Sequence of chain 1.E:
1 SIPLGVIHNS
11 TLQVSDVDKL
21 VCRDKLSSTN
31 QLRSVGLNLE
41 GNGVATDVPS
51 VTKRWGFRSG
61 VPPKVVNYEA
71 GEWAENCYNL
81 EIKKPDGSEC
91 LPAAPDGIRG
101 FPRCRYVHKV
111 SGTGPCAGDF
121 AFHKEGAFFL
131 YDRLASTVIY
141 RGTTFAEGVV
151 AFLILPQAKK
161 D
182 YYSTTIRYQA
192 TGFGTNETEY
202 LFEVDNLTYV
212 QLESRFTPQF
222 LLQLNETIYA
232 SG

Binding-site contacts:
Ligand atom C1 contacts residue ASN207 of chain 1.E at 1.4 Å.
Ligand atom C7 contacts residue ASN207 of chain 1.E at 3.5 Å.
Ligand atom C8 contacts residue ASN207 of chain 1.E at 4.4 Å.
Ligand atom O7 contacts residue ASN207 of chain 1.E at 3.7 Å.
Ligand atom C3 contacts residue ASN207 of chain 1.E at 3.8 Å.
Ligand atom C2 contacts residue ASN207 of chain 1.E at 2.6 Å.
Ligand atom O5 contacts residue ASN207 of chain 1.E at 2.5 Å (h-bond).
Ligand atom C4 contacts residue ASN207 of chain 1.E at 4.3 Å.
Ligand atom O6 contacts residue ASN207 of chain 1.E at 4.0 Å.
Ligand atom N2 contacts residue ASN207 of chain 1.E at 2.9 Å (h-bond).
Ligand atom C5 contacts residue ASN207 of chain 1.E at 3.7 Å.

A protein and the small-molecule ligand that binds it are described below.
Small molecule (SMILES): CC(=O)N[C@@H]1[C@@H](O)[C@H](O)[C@@H](CO)O[C@H]1O